Binding-site contacts:
Ligand atom N contacts residue PHE59 of chain 1.C at 3.7 Å.
Ligand atom CB contacts residue TRP120 of chain 1.C at 3.3 Å (hydrophobic).
Ligand atom OXT contacts residue PHE59 of chain 1.C at 3.5 Å.
Ligand atom CE1 contacts residue ASN70 of chain 1.C at 3.4 Å.
Ligand atom CD contacts residue GLN62 of chain 1.C at 3.6 Å.
Ligand atom C contacts residue GLY71 of chain 1.C at 3.9 Å.
Ligand atom C contacts residue PHE59 of chain 1.C at 3.5 Å (hydrophobic).
Ligand atom CG contacts residue MET60 of chain 1.C at 3.9 Å (hydrophobic).
Ligand atom CB contacts residue HIS125 of chain 1.C at 3.8 Å.
Ligand atom CB contacts residue GLN110 of chain 1.C at 3.7 Å.
Ligand atom ND1 contacts residue THR72 of chain 1.C at 3.6 Å.
Ligand atom O contacts residue GLN62 of chain 1.C at 3.1 Å (h-bond).
Ligand atom CB contacts residue LEU121 of chain 1.C at 3.9 Å (hydrophobic).
Ligand atom C contacts residue ASN101 of chain 1.C at 3.8 Å.
Ligand atom CB contacts residue PHE59 of chain 1.C at 3.8 Å (hydrophobic).
Ligand atom CG contacts residue PHE112 of chain 1.C at 3.9 Å (hydrophobic).
Ligand atom CA contacts residue GLN62 of chain 1.C at 3.7 Å.
Ligand atom CA contacts residue ASN101 of chain 1.C at 3.9 Å.
Ligand atom O contacts residue ASN101 of chain 1.C at 3.7 Å.
Ligand atom CG1 contacts residue ASN101 of chain 1.C at 3.5 Å.
Ligand atom O contacts residue ARG54 of chain 1.C at 2.8 Å (salt-bridge).
Ligand atom C contacts residue ASN101 of chain 1.C at 3.9 Å.
Ligand atom N contacts residue GLY71 of chain 1.C at 3.1 Å (h-bond).
Ligand atom C contacts residue GLN62 of chain 1.C at 3.8 Å.
Ligand atom CG1 contacts residue GLN62 of chain 1.C at 3.9 Å.
Ligand atom N contacts residue ASN101 of chain 1.C at 2.9 Å (h-bond).
Ligand atom C contacts residue ARG54 of chain 1.C at 3.9 Å.
Ligand atom N contacts residue HIS125 of chain 1.C at 3.8 Å.
Ligand atom CG1 contacts residue GLN110 of chain 1.C at 3.6 Å.
Ligand atom CA contacts residue ASN101 of chain 1.C at 3.7 Å.
Ligand atom C contacts residue PHE59 of chain 1.C at 3.9 Å (hydrophobic).
Ligand atom C contacts residue TRP120 of chain 1.C at 3.8 Å (hydrophobic).
Ligand atom CG1 contacts residue ALA100 of chain 1.C at 3.5 Å (hydrophobic).
Ligand atom CA contacts residue HIS125 of chain 1.C at 3.6 Å.
Ligand atom ND1 contacts residue GLY71 of chain 1.C at 3.4 Å (h-bond).
Ligand atom CB contacts residue GLY71 of chain 1.C at 3.7 Å.
Ligand atom O contacts residue PHE59 of chain 1.C at 2.7 Å.
Ligand atom O contacts residue TRP120 of chain 1.C at 2.8 Å (h-bond).
Ligand atom CA contacts residue GLY71 of chain 1.C at 3.6 Å.
Ligand atom CA contacts residue PHE59 of chain 1.C at 3.8 Å (hydrophobic).

Sequence of chain 1.C:
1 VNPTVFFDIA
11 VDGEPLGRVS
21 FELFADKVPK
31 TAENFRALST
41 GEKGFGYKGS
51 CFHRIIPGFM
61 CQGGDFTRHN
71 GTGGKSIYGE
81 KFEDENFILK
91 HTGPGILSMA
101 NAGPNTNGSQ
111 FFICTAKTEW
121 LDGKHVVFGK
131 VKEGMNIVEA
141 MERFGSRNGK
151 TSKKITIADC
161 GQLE

This protein binds this small molecule.
Small molecule (SMILES): CC[C@H](C)[C@H](NC(=O)[C@@H]1CCCN1C(=O)/C=N/C(=O)[C@@H](NC(=O)[C@@H](N)Cc1cnc[nH]1)C(C)C)C(=O)N[C@@H](C)C(=O)O